This small molecule binds to this protein.
Small molecule (SMILES): CN(Cc1cnc2nc(N)nc(N)c2n1)c1ccc(C(=O)N[C@@H](CCC(=O)NCCCCCCCCCNC(=O)CC[C@H](NC(=O)c2ccc(N(C)Cc3cnc4nc(N)nc(N)c4n3)cc2)C(=O)O)C(=O)O)cc1

Binding-site contacts:
Ligand atom NAF contacts residue TYR100 of chain 1.A at 3.5 Å (h-bond).
Ligand atom NAF contacts residue ILE5 of chain 1.A at 2.8 Å (h-bond).
Ligand atom NAD contacts residue ASP27 of chain 1.A at 2.8 Å (salt-bridge).
Ligand atom C4 contacts residue PHE31 of chain 1.B at 3.5 Å (hydrophobic).
Ligand atom OAJ contacts residue LYS32 of chain 1.A at 3.4 Å.
Ligand atom N1 contacts residue ASP27 of chain 1.B at 2.6 Å (salt-bridge).
Ligand atom NBO contacts residue ASP27 of chain 1.A at 3.5 Å (salt-bridge).
Ligand atom O contacts residue PHE31 of chain 1.B at 3.4 Å.
Ligand atom OAK contacts residue ARG52 of chain 1.B at 3.0 Å (salt-bridge).
Ligand atom NBQ contacts residue ALA6 of chain 1.A at 3.5 Å.
Ligand atom C contacts residue ARG57 of chain 1.B at 3.3 Å.
Ligand atom OXT contacts residue LYS32 of chain 1.B at 3.5 Å.
Ligand atom OAJ contacts residue ARG57 of chain 1.A at 2.7 Å (salt-bridge).
Ligand atom N3 contacts residue ALA6 of chain 1.B at 3.5 Å.
Ligand atom O contacts residue ARG57 of chain 1.B at 2.8 Å (salt-bridge).
Ligand atom NAD contacts residue THR113 of chain 1.A at 3.4 Å (h-bond).
Ligand atom O contacts residue LYS32 of chain 1.B at 3.5 Å.
Ligand atom CCG contacts residue ASP27 of chain 1.A at 3.5 Å.
Ligand atom OAH contacts residue ARG52 of chain 1.A at 3.4 Å (salt-bridge).
Ligand atom OAN contacts residue PHE31 of chain 1.A at 3.4 Å.
Ligand atom N4 contacts residue PHE31 of chain 1.B at 3.5 Å.
Ligand atom N4 contacts residue ILE5 of chain 1.B at 3.0 Å (h-bond).
Ligand atom CCQ contacts residue ASP27 of chain 1.A at 3.5 Å.
Ligand atom CCC contacts residue ARG57 of chain 1.A at 3.4 Å.
Ligand atom OAN contacts residue LYS32 of chain 1.A at 3.5 Å.
Ligand atom NCW contacts residue ILE50 of chain 1.A at 3.5 Å.
Ligand atom CG contacts residue LEU28 of chain 1.B at 3.5 Å (hydrophobic).
Ligand atom OAL contacts residue ARG52 of chain 1.A at 3.0 Å (salt-bridge).
Ligand atom C2 contacts residue ASP27 of chain 1.B at 3.5 Å.
Ligand atom OXT contacts residue ARG57 of chain 1.B at 2.7 Å (salt-bridge).
Ligand atom NBQ contacts residue PHE31 of chain 1.A at 3.5 Å.
Ligand atom N2 contacts residue ASP27 of chain 1.B at 2.9 Å (salt-bridge).
Ligand atom NBS contacts residue ASP27 of chain 1.A at 2.6 Å (salt-bridge).
Ligand atom N4 contacts residue ILE94 of chain 1.B at 2.9 Å (h-bond).
Ligand atom N3 contacts residue PHE31 of chain 1.B at 3.5 Å.
Ligand atom NAF contacts residue ILE94 of chain 1.A at 2.9 Å (h-bond).
Ligand atom CCI contacts residue PHE31 of chain 1.A at 3.4 Å (hydrophobic).
Ligand atom CCO contacts residue ILE50 of chain 1.A at 3.5 Å (hydrophobic).
Ligand atom N2 contacts residue THR113 of chain 1.B at 3.5 Å (h-bond).
Ligand atom OAN contacts residue ARG57 of chain 1.A at 2.8 Å (salt-bridge).

Sequence of chain 1.A:
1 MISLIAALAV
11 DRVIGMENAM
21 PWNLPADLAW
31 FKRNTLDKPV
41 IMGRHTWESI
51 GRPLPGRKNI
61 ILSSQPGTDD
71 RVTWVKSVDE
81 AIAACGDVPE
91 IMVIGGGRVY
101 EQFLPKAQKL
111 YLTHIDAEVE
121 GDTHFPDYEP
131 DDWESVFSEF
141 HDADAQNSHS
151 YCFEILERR

Sequence of chain 1.B:
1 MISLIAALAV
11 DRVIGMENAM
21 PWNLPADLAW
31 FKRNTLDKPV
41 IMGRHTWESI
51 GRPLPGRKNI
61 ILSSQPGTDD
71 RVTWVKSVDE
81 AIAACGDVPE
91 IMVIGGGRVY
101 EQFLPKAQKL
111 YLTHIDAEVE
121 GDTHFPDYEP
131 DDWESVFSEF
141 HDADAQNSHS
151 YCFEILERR